A protein and the small-molecule ligand that binds it are described below.
Small molecule (SMILES): C[C@@]1(c2ccc(F)cc2F)OC(=O)N(Nc2ccccc2)C1=O

Binding-site contacts:
Ligand atom F13 contacts residue ILE146 of chain 1.C at 3.3 Å.
Ligand atom C24 contacts residue TYR278 of chain 1.C at 3.6 Å (hydrophobic).
Ligand atom O4 contacts residue PHE128 of chain 1.C at 3.6 Å.
Ligand atom F11 contacts residue MET124 of chain 1.C at 3.3 Å.
Ligand atom C13 contacts residue PHE274 of chain 1.C at 3.8 Å (hydrophobic).
Ligand atom C26 contacts residue MET138 of chain 1.C at 3.6 Å (hydrophobic).
Ligand atom F13 contacts residue PHE274 of chain 1.C at 3.5 Å.
Ligand atom C12 contacts residue PHE274 of chain 1.C at 3.5 Å (hydrophobic).
Ligand atom F11 contacts residue PHE274 of chain 1.C at 3.8 Å.
Ligand atom O4 contacts residue TYR131 of chain 1.C at 3.9 Å.
Ligand atom C23 contacts residue ILE146 of chain 1.C at 3.7 Å (hydrophobic).
Ligand atom C9 contacts residue TYR273 of chain 1.C at 3.5 Å (hydrophobic).
Ligand atom C26 contacts residue PRO270 of chain 1.C at 3.5 Å (hydrophobic).
Ligand atom C22 contacts residue ILE146 of chain 1.C at 3.8 Å (hydrophobic).
Ligand atom C9 contacts residue PHE128 of chain 1.C at 3.5 Å (hydrophobic).
Ligand atom C7 contacts residue TYR131 of chain 1.C at 3.6 Å (hydrophobic).
Ligand atom O3 contacts residue GLY142 of chain 1.C at 3.4 Å.
Ligand atom C25 contacts residue PRO270 of chain 1.C at 3.7 Å (hydrophobic).
Ligand atom C25 contacts residue ILE268 of chain 1.C at 3.7 Å (hydrophobic).
Ligand atom C3 contacts residue TYR131 of chain 1.C at 3.7 Å (hydrophobic).
Ligand atom N1 contacts residue PRO270 of chain 1.C at 3.9 Å.
Ligand atom C11 contacts residue PHE274 of chain 1.C at 3.8 Å (hydrophobic).
Ligand atom C25 contacts residue LYS269 of chain 1.C at 3.8 Å.
Ligand atom C23 contacts residue VAL145 of chain 1.C at 3.7 Å (hydrophobic).
Ligand atom C22 contacts residue GLY142 of chain 1.C at 3.7 Å.
Ligand atom O3 contacts residue ALA143 of chain 1.C at 3.9 Å.
Ligand atom O3 contacts residue TYR131 of chain 1.C at 3.7 Å.
Ligand atom C10 contacts residue PHE128 of chain 1.C at 3.8 Å (hydrophobic).
Ligand atom C21 contacts residue PRO270 of chain 1.C at 3.8 Å (hydrophobic).
Ligand atom C7 contacts residue GLU271 of chain 1.C at 3.8 Å.
Ligand atom C24 contacts residue VAL145 of chain 1.C at 3.7 Å (hydrophobic).
Ligand atom O6 contacts residue GLU271 of chain 1.C at 3.1 Å (salt-bridge).
Ligand atom C7 contacts residue TYR273 of chain 1.C at 3.3 Å (hydrophobic).
Ligand atom C10 contacts residue MET124 of chain 1.C at 3.3 Å (hydrophobic).
Ligand atom C10 contacts residue TYR273 of chain 1.C at 3.7 Å (hydrophobic).
Ligand atom C21 contacts residue GLY142 of chain 1.C at 3.6 Å.
Ligand atom C26 contacts residue LYS269 of chain 1.C at 3.5 Å.
Ligand atom O3 contacts residue PHE128 of chain 1.C at 3.8 Å.
Ligand atom C11 contacts residue MET124 of chain 1.C at 3.7 Å (hydrophobic).
Ligand atom O6 contacts residue PRO270 of chain 1.C at 3.4 Å.

Sequence of chain 1.C:
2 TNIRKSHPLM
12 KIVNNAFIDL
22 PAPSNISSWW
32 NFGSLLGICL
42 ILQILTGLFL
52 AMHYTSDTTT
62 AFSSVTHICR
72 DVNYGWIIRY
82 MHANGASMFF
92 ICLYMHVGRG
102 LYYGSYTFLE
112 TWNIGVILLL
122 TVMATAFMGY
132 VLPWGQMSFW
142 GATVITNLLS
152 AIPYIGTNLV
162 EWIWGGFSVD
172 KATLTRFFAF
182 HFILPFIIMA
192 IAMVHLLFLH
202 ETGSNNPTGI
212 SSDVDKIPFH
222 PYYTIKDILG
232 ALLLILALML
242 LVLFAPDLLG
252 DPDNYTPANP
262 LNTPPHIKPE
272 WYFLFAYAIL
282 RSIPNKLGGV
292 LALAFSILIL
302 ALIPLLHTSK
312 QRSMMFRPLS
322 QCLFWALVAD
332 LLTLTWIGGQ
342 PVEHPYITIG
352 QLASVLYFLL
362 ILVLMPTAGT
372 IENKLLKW